A small-molecule ligand and the protein it binds are described below.
Small molecule (SMILES): CC(=O)N[C@@H]1[C@@H](O)[C@H](O)[C@@H](CO)O[C@H]1O

Binding-site contacts:
Ligand atom C1 contacts residue ASN173 of chain 1.A at 1.4 Å.
Ligand atom C2 contacts residue ASN173 of chain 1.A at 2.0 Å.
Ligand atom C7 contacts residue ASN173 of chain 1.A at 3.4 Å.
Ligand atom C7 contacts residue GLU152 of chain 1.A at 3.2 Å.
Ligand atom C3 contacts residue ASN173 of chain 1.A at 3.4 Å.
Ligand atom C6 contacts residue ASN173 of chain 1.A at 4.4 Å.
Ligand atom C4 contacts residue GLU153 of chain 1.A at 4.0 Å.
Ligand atom O6 contacts residue GLN212 of chain 1.A at 3.6 Å.
Ligand atom C1 contacts residue GLU152 of chain 1.A at 3.6 Å.
Ligand atom N2 contacts residue GLU152 of chain 1.A at 3.5 Å (salt-bridge).
Ligand atom C2 contacts residue GLU152 of chain 1.A at 3.1 Å.
Ligand atom O7 contacts residue ASN173 of chain 1.A at 3.3 Å (h-bond).
Ligand atom C3 contacts residue GLU152 of chain 1.A at 4.2 Å.
Ligand atom O6 contacts residue ASN173 of chain 1.A at 3.8 Å.
Ligand atom C4 contacts residue ASN173 of chain 1.A at 3.7 Å.
Ligand atom O3 contacts residue ASN173 of chain 1.A at 4.3 Å.
Ligand atom O3 contacts residue GLU152 of chain 1.A at 4.3 Å.
Ligand atom O6 contacts residue ILE154 of chain 1.A at 3.4 Å.
Ligand atom O5 contacts residue GLU152 of chain 1.A at 4.0 Å.
Ligand atom O7 contacts residue GLU151 of chain 1.A at 3.3 Å (salt-bridge).
Ligand atom C1 contacts residue GLU174 of chain 1.A at 3.8 Å.
Ligand atom C7 contacts residue GLU151 of chain 1.A at 4.3 Å.
Ligand atom O5 contacts residue GLU153 of chain 1.A at 4.1 Å.
Ligand atom O7 contacts residue GLU152 of chain 1.A at 2.3 Å (salt-bridge).
Ligand atom O7 contacts residue GLU153 of chain 1.A at 4.4 Å.
Ligand atom C5 contacts residue ASN173 of chain 1.A at 3.3 Å.
Ligand atom O5 contacts residue ASN173 of chain 1.A at 2.0 Å (h-bond).
Ligand atom N2 contacts residue GLU174 of chain 1.A at 4.3 Å.
Ligand atom N2 contacts residue ASN173 of chain 1.A at 2.8 Å (h-bond).
Ligand atom C6 contacts residue GLN212 of chain 1.A at 3.7 Å.
Ligand atom O3 contacts residue GLU153 of chain 1.A at 4.4 Å.

Sequence of chain 1.A:
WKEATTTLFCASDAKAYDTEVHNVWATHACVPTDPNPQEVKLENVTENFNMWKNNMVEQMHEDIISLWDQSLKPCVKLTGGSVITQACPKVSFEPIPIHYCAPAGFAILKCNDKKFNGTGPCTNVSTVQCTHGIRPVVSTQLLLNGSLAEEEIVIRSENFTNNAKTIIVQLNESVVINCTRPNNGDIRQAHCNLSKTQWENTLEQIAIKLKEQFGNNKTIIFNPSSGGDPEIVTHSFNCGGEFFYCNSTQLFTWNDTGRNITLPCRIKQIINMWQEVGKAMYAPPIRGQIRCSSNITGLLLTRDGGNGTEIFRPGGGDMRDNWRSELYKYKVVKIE